A small-molecule ligand and the protein it binds are described below.
Small molecule (SMILES): Cc1nn(C)cc1-c1nc2c(-c3cnn(Cc4ccccc4)c3)c(Cl)cnc2[nH]1

Sequence of chain 1.A:
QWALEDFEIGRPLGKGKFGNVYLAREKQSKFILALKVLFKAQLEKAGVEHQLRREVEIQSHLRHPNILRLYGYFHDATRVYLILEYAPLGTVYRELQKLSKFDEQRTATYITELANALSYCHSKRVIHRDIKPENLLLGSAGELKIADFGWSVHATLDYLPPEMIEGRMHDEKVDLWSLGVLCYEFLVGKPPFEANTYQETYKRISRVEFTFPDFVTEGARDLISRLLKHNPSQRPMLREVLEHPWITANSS

Binding-site contacts:
Ligand atom C20 contacts residue ALA95 of chain 1.A at 3.1 Å (hydrophobic).
Ligand atom N17 contacts residue LEU21 of chain 1.A at 3.3 Å.
Ligand atom CL contacts residue LEU76 of chain 1.A at 3.5 Å.
Ligand atom C10 contacts residue GLY24 of chain 1.A at 3.6 Å.
Ligand atom C18 contacts residue ALA95 of chain 1.A at 3.6 Å (hydrophobic).
Ligand atom N26 contacts residue LEU21 of chain 1.A at 3.3 Å.
Ligand atom C11 contacts residue GLY24 of chain 1.A at 3.3 Å.
Ligand atom C27 contacts residue ALA95 of chain 1.A at 3.5 Å (hydrophobic).
Ligand atom C11 contacts residue GLY27 of chain 1.A at 3.0 Å.
Ligand atom N26 contacts residue ALA95 of chain 1.A at 2.6 Å (h-bond).
Ligand atom N28 contacts residue TYR94 of chain 1.A at 3.6 Å.
Ligand atom C20 contacts residue PRO96 of chain 1.A at 3.5 Å (hydrophobic).
Ligand atom C10 contacts residue VAL29 of chain 1.A at 3.8 Å (hydrophobic).
Ligand atom C29 contacts residue ALA95 of chain 1.A at 3.8 Å (hydrophobic).
Ligand atom C15 contacts residue GLY22 of chain 1.A at 3.7 Å.
Ligand atom C19 contacts residue GLY98 of chain 1.A at 3.7 Å.
Ligand atom C10 contacts residue GLY22 of chain 1.A at 3.6 Å.
Ligand atom C02 contacts residue ALA42 of chain 1.A at 3.8 Å (hydrophobic).
Ligand atom C20 contacts residue GLY98 of chain 1.A at 3.4 Å.
Ligand atom C11 contacts residue LYS23 of chain 1.A at 3.7 Å.
Ligand atom C18 contacts residue LEU21 of chain 1.A at 3.3 Å (hydrophobic).
Ligand atom N28 contacts residue ALA95 of chain 1.A at 2.8 Å (h-bond).
Ligand atom C16 contacts residue LEU21 of chain 1.A at 3.2 Å (hydrophobic).
Ligand atom C27 contacts residue LEU21 of chain 1.A at 3.3 Å (hydrophobic).
Ligand atom N21 contacts residue PRO96 of chain 1.A at 3.6 Å.
Ligand atom N21 contacts residue GLY98 of chain 1.A at 3.5 Å.
Ligand atom CL contacts residue LEU92 of chain 1.A at 3.6 Å.
Ligand atom N14 contacts residue GLY22 of chain 1.A at 3.5 Å.
Ligand atom C29 contacts residue ALA42 of chain 1.A at 3.4 Å (hydrophobic).
Ligand atom C09 contacts residue LYS23 of chain 1.A at 3.7 Å.
Ligand atom C29 contacts residue GLU93 of chain 1.A at 3.3 Å.
Ligand atom N28 contacts residue GLU93 of chain 1.A at 3.8 Å.
Ligand atom C25 contacts residue LEU21 of chain 1.A at 3.6 Å (hydrophobic).
Ligand atom C22 contacts residue PRO96 of chain 1.A at 2.9 Å (hydrophobic).
Ligand atom C10 contacts residue GLY27 of chain 1.A at 3.8 Å.
Ligand atom C29 contacts residue LEU76 of chain 1.A at 3.7 Å (hydrophobic).
Ligand atom C10 contacts residue LYS23 of chain 1.A at 3.1 Å.
Ligand atom C09 contacts residue VAL29 of chain 1.A at 3.7 Å (hydrophobic).
Ligand atom N26 contacts residue TYR94 of chain 1.A at 3.4 Å.
Ligand atom C02 contacts residue LEU145 of chain 1.A at 3.7 Å (hydrophobic).